The protein below binds the small molecule below.
Small molecule (SMILES): CC(=O)N[C@@H]1[C@@H](O)[C@H](O)[C@@H](CO)O[C@H]1O

Sequence of chain 1.B:
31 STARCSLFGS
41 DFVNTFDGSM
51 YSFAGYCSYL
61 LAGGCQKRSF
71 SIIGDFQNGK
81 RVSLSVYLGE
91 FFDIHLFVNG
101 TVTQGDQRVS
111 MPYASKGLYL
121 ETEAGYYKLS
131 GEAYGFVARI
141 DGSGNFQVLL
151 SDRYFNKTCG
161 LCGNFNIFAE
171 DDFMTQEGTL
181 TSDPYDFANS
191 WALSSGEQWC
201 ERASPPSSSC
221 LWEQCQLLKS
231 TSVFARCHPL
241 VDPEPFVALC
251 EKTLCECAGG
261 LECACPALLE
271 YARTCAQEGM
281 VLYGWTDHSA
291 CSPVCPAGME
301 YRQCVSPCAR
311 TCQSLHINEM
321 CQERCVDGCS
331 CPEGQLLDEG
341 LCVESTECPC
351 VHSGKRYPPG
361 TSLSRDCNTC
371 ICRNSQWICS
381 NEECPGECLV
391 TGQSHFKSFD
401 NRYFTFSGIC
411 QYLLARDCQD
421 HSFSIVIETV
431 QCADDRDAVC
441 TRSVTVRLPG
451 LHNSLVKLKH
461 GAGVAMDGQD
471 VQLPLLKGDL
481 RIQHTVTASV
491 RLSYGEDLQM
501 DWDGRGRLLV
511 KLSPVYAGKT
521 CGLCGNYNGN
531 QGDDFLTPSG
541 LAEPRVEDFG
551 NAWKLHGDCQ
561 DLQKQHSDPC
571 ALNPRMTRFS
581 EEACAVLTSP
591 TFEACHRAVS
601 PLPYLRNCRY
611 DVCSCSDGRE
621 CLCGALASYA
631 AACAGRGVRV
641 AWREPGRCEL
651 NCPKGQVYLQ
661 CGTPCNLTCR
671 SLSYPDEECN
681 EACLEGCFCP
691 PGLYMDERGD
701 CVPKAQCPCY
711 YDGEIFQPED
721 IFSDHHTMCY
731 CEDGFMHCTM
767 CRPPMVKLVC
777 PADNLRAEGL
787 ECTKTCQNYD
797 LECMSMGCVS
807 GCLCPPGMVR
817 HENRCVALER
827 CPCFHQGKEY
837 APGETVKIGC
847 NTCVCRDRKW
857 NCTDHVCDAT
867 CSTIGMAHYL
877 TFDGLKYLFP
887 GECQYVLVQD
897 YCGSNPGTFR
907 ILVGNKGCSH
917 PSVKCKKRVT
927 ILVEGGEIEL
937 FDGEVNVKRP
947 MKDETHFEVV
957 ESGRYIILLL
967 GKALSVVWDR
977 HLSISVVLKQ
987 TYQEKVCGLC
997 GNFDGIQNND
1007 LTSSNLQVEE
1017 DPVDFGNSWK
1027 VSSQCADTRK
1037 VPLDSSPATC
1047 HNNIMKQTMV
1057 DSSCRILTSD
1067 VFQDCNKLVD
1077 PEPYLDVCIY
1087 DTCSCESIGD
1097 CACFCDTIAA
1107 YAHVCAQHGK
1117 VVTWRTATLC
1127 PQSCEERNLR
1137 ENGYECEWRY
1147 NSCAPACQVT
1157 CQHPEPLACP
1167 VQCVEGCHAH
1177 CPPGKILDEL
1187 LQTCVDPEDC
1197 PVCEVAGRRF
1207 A

Binding-site contacts:
Ligand atom C2 contacts residue ASN1147 of chain 1.B at 2.5 Å.
Ligand atom O7 contacts residue ASN1147 of chain 1.B at 3.9 Å.
Ligand atom C3 contacts residue ASN1147 of chain 1.B at 3.8 Å.
Ligand atom O6 contacts residue HIS1176 of chain 1.B at 3.2 Å (h-bond).
Ligand atom C5 contacts residue ASN1147 of chain 1.B at 3.7 Å.
Ligand atom C1 contacts residue ASN1147 of chain 1.B at 1.4 Å.
Ligand atom N2 contacts residue ASN1147 of chain 1.B at 2.6 Å (h-bond).
Ligand atom C8 contacts residue ASN1147 of chain 1.B at 3.5 Å.
Ligand atom C7 contacts residue ASN1147 of chain 1.B at 3.1 Å.
Ligand atom O5 contacts residue ASN1147 of chain 1.B at 2.4 Å (h-bond).
Ligand atom C4 contacts residue ASN1147 of chain 1.B at 4.2 Å.